Binding-site contacts:
Ligand atom C3C contacts residue TYR128 of chain 20.A at 3.9 Å (hydrophobic).
Ligand atom N2 contacts residue PHE186 of chain 20.A at 3.7 Å.
Ligand atom C2B contacts residue MET221 of chain 20.A at 3.6 Å (hydrophobic).
Ligand atom C1C contacts residue TYR152 of chain 20.A at 4.0 Å (hydrophobic).
Ligand atom O1 contacts residue TYR152 of chain 20.A at 3.9 Å.
Ligand atom C5C contacts residue ILE104 of chain 20.A at 3.5 Å (hydrophobic).
Ligand atom C5B contacts residue TYR197 of chain 20.A at 3.7 Å (hydrophobic).
Ligand atom C5B contacts residue LEU106 of chain 20.A at 3.7 Å (hydrophobic).
Ligand atom C31 contacts residue SER175 of chain 20.A at 3.6 Å.
Ligand atom C6C contacts residue VAL191 of chain 20.A at 3.2 Å (hydrophobic).
Ligand atom N2 contacts residue PRO174 of chain 20.A at 3.9 Å.
Ligand atom C31 contacts residue VAL176 of chain 20.A at 3.3 Å (hydrophobic).
Ligand atom C2C contacts residue VAL188 of chain 20.A at 3.2 Å (hydrophobic).
Ligand atom C3C contacts residue VAL188 of chain 20.A at 3.3 Å (hydrophobic).
Ligand atom O1B contacts residue TYR128 of chain 20.A at 3.9 Å.
Ligand atom O1 contacts residue ALA24 of chain 20.C at 3.6 Å.
Ligand atom C1B contacts residue MET221 of chain 20.A at 4.0 Å (hydrophobic).
Ligand atom C3 contacts residue PHE186 of chain 20.A at 3.8 Å (hydrophobic).
Ligand atom C6B contacts residue TYR197 of chain 20.A at 3.6 Å (hydrophobic).
Ligand atom C31 contacts residue PRO174 of chain 20.A at 3.4 Å (hydrophobic).
Ligand atom CM1 contacts residue SER107 of chain 20.A at 3.6 Å.
Ligand atom C6C contacts residue MET221 of chain 20.A at 3.7 Å (hydrophobic).
Ligand atom C4C contacts residue ILE104 of chain 20.A at 3.7 Å (hydrophobic).
Ligand atom C7C contacts residue TYR128 of chain 20.A at 3.6 Å (hydrophobic).
Ligand atom C5C contacts residue TYR128 of chain 20.A at 3.5 Å (hydrophobic).
Ligand atom C7C contacts residue TYR197 of chain 20.A at 3.8 Å (hydrophobic).
Ligand atom C3 contacts residue PRO174 of chain 20.A at 3.8 Å (hydrophobic).
Ligand atom O1B contacts residue MET221 of chain 20.A at 3.4 Å.
Ligand atom C4C contacts residue TYR152 of chain 20.A at 3.8 Å (hydrophobic).
Ligand atom O1B contacts residue ILE104 of chain 20.A at 3.8 Å.
Ligand atom C4 contacts residue PHE186 of chain 20.A at 3.6 Å (hydrophobic).
Ligand atom N2 contacts residue ALA24 of chain 20.C at 3.4 Å.
Ligand atom O1 contacts residue VAL188 of chain 20.A at 3.8 Å.
Ligand atom C3B contacts residue MET221 of chain 20.A at 4.0 Å (hydrophobic).
Ligand atom C4 contacts residue TYR152 of chain 20.A at 3.9 Å (hydrophobic).
Ligand atom C31 contacts residue ALA150 of chain 20.A at 3.5 Å (hydrophobic).
Ligand atom O1 contacts residue PHE186 of chain 20.A at 3.5 Å.
Ligand atom C5 contacts residue PHE186 of chain 20.A at 3.5 Å (hydrophobic).
Ligand atom C4 contacts residue MET224 of chain 20.A at 3.8 Å (hydrophobic).
Ligand atom C5 contacts residue TYR152 of chain 20.A at 3.8 Å (hydrophobic).

Sequence of chain 20.C:
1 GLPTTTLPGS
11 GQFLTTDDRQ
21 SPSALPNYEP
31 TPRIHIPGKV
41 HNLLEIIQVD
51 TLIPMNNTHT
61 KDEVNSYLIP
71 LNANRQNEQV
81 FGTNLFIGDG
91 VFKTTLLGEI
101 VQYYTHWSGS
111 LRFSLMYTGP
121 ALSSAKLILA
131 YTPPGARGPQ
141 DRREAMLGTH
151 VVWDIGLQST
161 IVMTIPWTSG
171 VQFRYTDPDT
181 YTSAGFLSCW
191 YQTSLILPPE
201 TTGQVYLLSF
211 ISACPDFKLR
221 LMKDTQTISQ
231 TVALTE

Sequence of chain 20.A:
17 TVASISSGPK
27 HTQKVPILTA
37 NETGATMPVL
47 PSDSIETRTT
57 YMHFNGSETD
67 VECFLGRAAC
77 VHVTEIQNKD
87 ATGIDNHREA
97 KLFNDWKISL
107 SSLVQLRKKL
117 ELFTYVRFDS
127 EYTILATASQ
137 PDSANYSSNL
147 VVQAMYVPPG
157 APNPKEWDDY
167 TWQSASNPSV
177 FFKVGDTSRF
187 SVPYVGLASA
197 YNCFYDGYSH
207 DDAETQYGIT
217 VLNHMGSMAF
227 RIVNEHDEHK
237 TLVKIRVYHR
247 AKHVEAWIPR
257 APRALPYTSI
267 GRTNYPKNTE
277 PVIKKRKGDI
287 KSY

This small molecule binds to this protein.
Small molecule (SMILES): Cc1cc(CCCCCCCOc2ccc(C3=N[C@@H](C)CO3)cc2)on1